Sequence of chain 1.D:
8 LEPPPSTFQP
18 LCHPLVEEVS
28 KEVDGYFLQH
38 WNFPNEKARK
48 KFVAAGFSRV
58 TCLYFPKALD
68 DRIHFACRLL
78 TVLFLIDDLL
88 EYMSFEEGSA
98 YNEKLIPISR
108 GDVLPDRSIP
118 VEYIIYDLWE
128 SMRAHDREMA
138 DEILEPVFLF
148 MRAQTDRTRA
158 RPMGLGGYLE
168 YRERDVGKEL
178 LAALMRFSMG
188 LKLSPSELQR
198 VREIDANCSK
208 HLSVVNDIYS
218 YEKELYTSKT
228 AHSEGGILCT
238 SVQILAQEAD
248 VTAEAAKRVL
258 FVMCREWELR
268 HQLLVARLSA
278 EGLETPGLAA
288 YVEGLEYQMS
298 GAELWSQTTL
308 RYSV

A protein and the small-molecule ligand that binds it are described below.
Small molecule (SMILES): C=C(C)[C@H]1CC[NH+]2CCC[C@H](C)[C@@]2(C)C1

Binding-site contacts:
Ligand atom CAA contacts residue VAL173 of chain 1.D at 3.7 Å (hydrophobic).
Ligand atom CAH contacts residue PHE81 of chain 1.D at 3.6 Å (hydrophobic).
Ligand atom CAM contacts residue VAL173 of chain 1.D at 4.4 Å (hydrophobic).
Ligand atom CAD contacts residue PHE147 of chain 1.D at 4.0 Å (hydrophobic).
Ligand atom NAN contacts residue POP1 of chain 1.W at 4.0 Å.
Ligand atom CAG contacts residue POP1 of chain 1.W at 4.1 Å.
Ligand atom NAN contacts residue PHE81 of chain 1.D at 3.5 Å.
Ligand atom CAG contacts residue ASN213 of chain 1.D at 3.6 Å.
Ligand atom CAA contacts residue LEU209 of chain 1.D at 3.5 Å (hydrophobic).
Ligand atom CAB contacts residue TYR61 of chain 1.D at 3.0 Å (hydrophobic).
Ligand atom CAJ contacts residue TYR61 of chain 1.D at 4.2 Å (hydrophobic).
Ligand atom CAO contacts residue VAL173 of chain 1.D at 4.0 Å (hydrophobic).
Ligand atom CAJ contacts residue VAL173 of chain 1.D at 3.6 Å (hydrophobic).
Ligand atom CAJ contacts residue LEU178 of chain 1.D at 4.3 Å (hydrophobic).
Ligand atom CAK contacts residue TYR61 of chain 1.D at 3.6 Å (hydrophobic).
Ligand atom CAD contacts residue ASP172 of chain 1.D at 3.9 Å.
Ligand atom CAC contacts residue LEU178 of chain 1.D at 4.1 Å (hydrophobic).
Ligand atom CAE contacts residue PHE81 of chain 1.D at 3.8 Å (hydrophobic).
Ligand atom CAC contacts residue LEU177 of chain 1.D at 4.1 Å (hydrophobic).
Ligand atom CAG contacts residue TYR61 of chain 1.D at 4.0 Å (hydrophobic).
Ligand atom CAF contacts residue LEU80 of chain 1.D at 3.9 Å (hydrophobic).
Ligand atom CAD contacts residue POP1 of chain 1.W at 3.3 Å.
Ligand atom CAE contacts residue LEU80 of chain 1.D at 3.9 Å (hydrophobic).
Ligand atom CAD contacts residue VAL173 of chain 1.D at 3.3 Å (hydrophobic).
Ligand atom CAK contacts residue VAL173 of chain 1.D at 3.8 Å (hydrophobic).
Ligand atom CAC contacts residue VAL173 of chain 1.D at 3.5 Å (hydrophobic).
Ligand atom CAI contacts residue PHE81 of chain 1.D at 3.6 Å (hydrophobic).
Ligand atom CAA contacts residue TYR61 of chain 1.D at 4.3 Å (hydrophobic).
Ligand atom CAH contacts residue POP1 of chain 1.W at 3.9 Å.
Ligand atom CAH contacts residue ASP84 of chain 1.D at 4.3 Å.
Ligand atom CAB contacts residue LEU178 of chain 1.D at 3.5 Å (hydrophobic).
Ligand atom CAL contacts residue TYR61 of chain 1.D at 4.1 Å (hydrophobic).
Ligand atom CAG contacts residue PHE81 of chain 1.D at 4.0 Å (hydrophobic).
Ligand atom CAL contacts residue VAL173 of chain 1.D at 3.8 Å (hydrophobic).
Ligand atom CAF contacts residue PHE147 of chain 1.D at 3.7 Å (hydrophobic).
Ligand atom CAA contacts residue ASN213 of chain 1.D at 3.7 Å.
Ligand atom CAI contacts residue POP1 of chain 1.W at 3.3 Å.
Ligand atom CAO contacts residue POP1 of chain 1.W at 4.3 Å.
Ligand atom CAI contacts residue ASN213 of chain 1.D at 4.1 Å.
Ligand atom CAL contacts residue POP1 of chain 1.W at 4.4 Å.